Binding-site contacts:
Ligand atom N7 contacts residue MET267 of chain 1.A at 3.2 Å.
Ligand atom N17 contacts residue ILE246 of chain 1.A at 3.9 Å.
Ligand atom C4 contacts residue LEU189 of chain 1.A at 3.7 Å (hydrophobic).
Ligand atom N19 contacts residue ALA243 of chain 1.A at 3.8 Å.
Ligand atom C10 contacts residue PHE283 of chain 1.A at 3.6 Å (hydrophobic).
Ligand atom C12 contacts residue PHE250 of chain 1.A at 3.8 Å (hydrophobic).
Ligand atom C1 contacts residue MET267 of chain 1.A at 3.6 Å (hydrophobic).
Ligand atom N20 contacts residue SER231 of chain 1.A at 3.2 Å.
Ligand atom C26 contacts residue GLY279 of chain 1.A at 3.3 Å.
Ligand atom C13 contacts residue GLY279 of chain 1.A at 3.8 Å.
Ligand atom C28 contacts residue ILE246 of chain 1.A at 3.8 Å (hydrophobic).
Ligand atom C29 contacts residue LEU189 of chain 1.A at 3.9 Å (hydrophobic).
Ligand atom N19 contacts residue VAL232 of chain 1.A at 3.8 Å.
Ligand atom C12 contacts residue PHE283 of chain 1.A at 3.9 Å (hydrophobic).
Ligand atom C3 contacts residue LEU189 of chain 1.A at 3.8 Å (hydrophobic).
Ligand atom C23 contacts residue THR239 of chain 1.A at 3.5 Å.
Ligand atom C13 contacts residue MET267 of chain 1.A at 3.8 Å (hydrophobic).
Ligand atom C1 contacts residue PHE283 of chain 1.A at 3.7 Å (hydrophobic).
Ligand atom C27 contacts residue VAL232 of chain 1.A at 3.7 Å (hydrophobic).
Ligand atom N19 contacts residue THR239 of chain 1.A at 3.8 Å.
Ligand atom C10 contacts residue MET267 of chain 1.A at 3.9 Å (hydrophobic).
Ligand atom C25 contacts residue LEU229 of chain 1.A at 3.6 Å (hydrophobic).
Ligand atom O18 contacts residue GLN280 of chain 1.A at 3.0 Å (h-bond).
Ligand atom C23 contacts residue ALA243 of chain 1.A at 3.9 Å (hydrophobic).
Ligand atom C21 contacts residue ILE246 of chain 1.A at 3.7 Å (hydrophobic).
Ligand atom N14 contacts residue PHE283 of chain 1.A at 3.3 Å.
Ligand atom C2 contacts residue MET267 of chain 1.A at 3.8 Å (hydrophobic).
Ligand atom C23 contacts residue SER231 of chain 1.A at 3.8 Å.
Ligand atom C6 contacts residue PHE283 of chain 1.A at 3.8 Å (hydrophobic).
Ligand atom N15 contacts residue PHE283 of chain 1.A at 3.6 Å.
Ligand atom C11 contacts residue GLN280 of chain 1.A at 3.9 Å.
Ligand atom C27 contacts residue GLN280 of chain 1.A at 3.4 Å.
Ligand atom N9 contacts residue PHE283 of chain 1.A at 3.7 Å.
Ligand atom C24 contacts residue PHE283 of chain 1.A at 3.8 Å (hydrophobic).
Ligand atom N9 contacts residue MET267 of chain 1.A at 3.5 Å.
Ligand atom N20 contacts residue THR242 of chain 1.A at 3.6 Å.
Ligand atom O18 contacts residue PHE250 of chain 1.A at 3.8 Å.
Ligand atom C16 contacts residue PHE283 of chain 1.A at 3.7 Å (hydrophobic).
Ligand atom C8 contacts residue PHE283 of chain 1.A at 3.6 Å (hydrophobic).
Ligand atom C11 contacts residue TYR247 of chain 1.A at 3.6 Å (hydrophobic).

This small molecule binds to this protein.
Small molecule (SMILES): Cc1ccc(Nc2cncnc2)c(C(=O)Nc2cc(C)nn2-c2ccccc2)n1

Sequence of chain 1.A:
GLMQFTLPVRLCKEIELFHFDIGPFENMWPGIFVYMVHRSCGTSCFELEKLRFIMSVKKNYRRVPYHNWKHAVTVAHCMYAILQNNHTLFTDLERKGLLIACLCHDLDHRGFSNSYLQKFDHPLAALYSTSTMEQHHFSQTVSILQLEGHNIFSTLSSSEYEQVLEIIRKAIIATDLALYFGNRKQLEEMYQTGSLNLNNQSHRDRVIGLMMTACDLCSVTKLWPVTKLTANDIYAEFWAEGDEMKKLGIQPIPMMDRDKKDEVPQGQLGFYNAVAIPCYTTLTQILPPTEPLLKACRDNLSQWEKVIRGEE